Sequence of chain 1.B:
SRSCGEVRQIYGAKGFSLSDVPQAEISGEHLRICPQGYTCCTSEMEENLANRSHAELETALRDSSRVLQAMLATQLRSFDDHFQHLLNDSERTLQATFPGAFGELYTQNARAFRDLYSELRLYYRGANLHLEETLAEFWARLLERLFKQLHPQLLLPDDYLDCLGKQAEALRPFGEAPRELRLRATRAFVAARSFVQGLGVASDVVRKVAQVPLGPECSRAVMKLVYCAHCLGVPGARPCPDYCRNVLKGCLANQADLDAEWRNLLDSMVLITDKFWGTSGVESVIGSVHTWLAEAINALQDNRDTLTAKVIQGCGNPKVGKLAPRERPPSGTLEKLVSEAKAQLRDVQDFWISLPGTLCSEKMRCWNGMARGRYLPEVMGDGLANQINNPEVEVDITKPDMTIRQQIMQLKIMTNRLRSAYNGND

Binding-site contacts:
Ligand atom O7 contacts residue ASN115 of chain 1.B at 4.2 Å.
Ligand atom O5 contacts residue ARG148 of chain 1.B at 4.1 Å.
Ligand atom C3 contacts residue ASN115 of chain 1.B at 3.7 Å.
Ligand atom N2 contacts residue ASN115 of chain 1.B at 2.9 Å (h-bond).
Ligand atom C1 contacts residue ARG148 of chain 1.B at 4.3 Å.
Ligand atom C1 contacts residue ASN115 of chain 1.B at 1.4 Å.
Ligand atom C5 contacts residue ARG148 of chain 1.B at 4.5 Å.
Ligand atom C7 contacts residue GLN111 of chain 1.B at 4.4 Å.
Ligand atom O6 contacts residue ARG148 of chain 1.B at 3.5 Å (salt-bridge).
Ligand atom O5 contacts residue ASN115 of chain 1.B at 2.4 Å (h-bond).
Ligand atom C8 contacts residue GLN111 of chain 1.B at 3.6 Å.
Ligand atom C7 contacts residue ASN115 of chain 1.B at 3.8 Å.
Ligand atom C2 contacts residue ASN115 of chain 1.B at 2.4 Å.
Ligand atom C5 contacts residue ASN115 of chain 1.B at 3.7 Å.
Ligand atom C8 contacts residue HIS112 of chain 1.B at 3.7 Å.
Ligand atom N2 contacts residue GLN111 of chain 1.B at 4.2 Å.
Ligand atom C4 contacts residue ASN115 of chain 1.B at 4.2 Å.
Ligand atom C8 contacts residue ASP108 of chain 1.B at 4.2 Å.
Ligand atom C7 contacts residue HIS112 of chain 1.B at 4.2 Å.
Ligand atom O7 contacts residue HIS112 of chain 1.B at 4.0 Å.

The small molecule below binds the protein below.
Small molecule (SMILES): CC(=O)N[C@@H]1[C@@H](O)[C@H](O)[C@@H](CO)O[C@H]1O